Binding-site contacts:
Ligand atom C14 contacts residue ILE73 of chain 2.A at 3.5 Å (hydrophobic).
Ligand atom C15 contacts residue LYS70 of chain 2.A at 3.6 Å.
Ligand atom C04 contacts residue LEU69 of chain 2.A at 3.7 Å (hydrophobic).
Ligand atom N08 contacts residue ASN57 of chain 2.A at 2.5 Å (h-bond).
Ligand atom N01 contacts residue LEU56 of chain 2.A at 3.5 Å (h-bond).
Ligand atom C06 contacts residue ASN53 of chain 2.A at 4.0 Å.
Ligand atom O10 contacts residue ASN57 of chain 2.A at 3.2 Å (h-bond).
Ligand atom N11 contacts residue TYR130 of chain 2.A at 3.8 Å.
Ligand atom C05 contacts residue ILE73 of chain 2.A at 3.5 Å (hydrophobic).
Ligand atom C02 contacts residue ASN57 of chain 2.A at 3.7 Å.
Ligand atom C16 contacts residue LYS70 of chain 2.A at 3.7 Å.
Ligand atom C15 contacts residue ILE73 of chain 2.A at 3.6 Å (hydrophobic).
Ligand atom C07 contacts residue ASN57 of chain 2.A at 3.4 Å.
Ligand atom C16 contacts residue ASN74 of chain 2.A at 3.2 Å.
Ligand atom C18 contacts residue LYS70 of chain 2.A at 3.9 Å.
Ligand atom C09 contacts residue ASN53 of chain 2.A at 3.5 Å.
Ligand atom C05 contacts residue LYS70 of chain 2.A at 3.6 Å.
Ligand atom N01 contacts residue ASN57 of chain 2.A at 3.1 Å (h-bond).
Ligand atom C09 contacts residue ASN57 of chain 2.A at 3.5 Å.
Ligand atom C15 contacts residue ASN74 of chain 2.A at 3.1 Å.
Ligand atom C15 contacts residue EDO1 of chain 2.B at 3.6 Å.
Ligand atom C03 contacts residue LEU56 of chain 2.A at 3.9 Å (hydrophobic).
Ligand atom C12 contacts residue ASN53 of chain 2.A at 3.2 Å.
Ligand atom C17 contacts residue LYS70 of chain 2.A at 3.7 Å.
Ligand atom C12 contacts residue TYR130 of chain 2.A at 3.2 Å (hydrophobic).
Ligand atom N01 contacts residue MET66 of chain 2.A at 3.9 Å.
Ligand atom O10 contacts residue ASN53 of chain 2.A at 3.6 Å.
Ligand atom C02 contacts residue LEU56 of chain 2.A at 3.8 Å (hydrophobic).
Ligand atom C04 contacts residue LYS70 of chain 2.A at 3.6 Å.
Ligand atom C04 contacts residue ILE73 of chain 2.A at 3.8 Å (hydrophobic).
Ligand atom C03 contacts residue LEU69 of chain 2.A at 3.9 Å (hydrophobic).
Ligand atom C14 contacts residue EDO1 of chain 2.B at 3.8 Å.
Ligand atom C17 contacts residue GLN179 of chain 6.A at 3.9 Å.
Ligand atom C03 contacts residue MET66 of chain 2.A at 3.5 Å (hydrophobic).
Ligand atom N11 contacts residue ASN53 of chain 2.A at 3.2 Å (h-bond).
Ligand atom C05 contacts residue LEU56 of chain 2.A at 3.9 Å (hydrophobic).
Ligand atom C13 contacts residue THR107 of chain 2.A at 3.9 Å.
Ligand atom C07 contacts residue LYS70 of chain 2.A at 3.8 Å.
Ligand atom C04 contacts residue MET66 of chain 2.A at 3.7 Å (hydrophobic).
Ligand atom C04 contacts residue LEU56 of chain 2.A at 3.7 Å (hydrophobic).

A protein and the small-molecule ligand that binds it are described below.
Small molecule (SMILES): Nc1cccc2c1[nH]c(=O)n2Cc1ccccc1

Sequence of chain 6.A:
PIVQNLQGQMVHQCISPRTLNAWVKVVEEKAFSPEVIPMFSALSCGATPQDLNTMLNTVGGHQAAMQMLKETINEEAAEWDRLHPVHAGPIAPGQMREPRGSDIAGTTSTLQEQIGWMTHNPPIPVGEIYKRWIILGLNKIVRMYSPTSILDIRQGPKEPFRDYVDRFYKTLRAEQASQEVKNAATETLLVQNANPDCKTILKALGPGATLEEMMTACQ

Sequence of chain 2.A:
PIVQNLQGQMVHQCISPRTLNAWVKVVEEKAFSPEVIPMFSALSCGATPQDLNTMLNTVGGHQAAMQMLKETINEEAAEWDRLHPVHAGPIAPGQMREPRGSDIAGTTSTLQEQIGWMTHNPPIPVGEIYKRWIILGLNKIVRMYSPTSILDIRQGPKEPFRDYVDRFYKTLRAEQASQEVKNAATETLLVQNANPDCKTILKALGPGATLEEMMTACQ